The small molecule below binds the protein below.
Small molecule (SMILES): CC(=O)N[C@@H]1[C@@H](O)[C@H](O)[C@@H](CO)O[C@H]1O

Sequence of chain 1.K:
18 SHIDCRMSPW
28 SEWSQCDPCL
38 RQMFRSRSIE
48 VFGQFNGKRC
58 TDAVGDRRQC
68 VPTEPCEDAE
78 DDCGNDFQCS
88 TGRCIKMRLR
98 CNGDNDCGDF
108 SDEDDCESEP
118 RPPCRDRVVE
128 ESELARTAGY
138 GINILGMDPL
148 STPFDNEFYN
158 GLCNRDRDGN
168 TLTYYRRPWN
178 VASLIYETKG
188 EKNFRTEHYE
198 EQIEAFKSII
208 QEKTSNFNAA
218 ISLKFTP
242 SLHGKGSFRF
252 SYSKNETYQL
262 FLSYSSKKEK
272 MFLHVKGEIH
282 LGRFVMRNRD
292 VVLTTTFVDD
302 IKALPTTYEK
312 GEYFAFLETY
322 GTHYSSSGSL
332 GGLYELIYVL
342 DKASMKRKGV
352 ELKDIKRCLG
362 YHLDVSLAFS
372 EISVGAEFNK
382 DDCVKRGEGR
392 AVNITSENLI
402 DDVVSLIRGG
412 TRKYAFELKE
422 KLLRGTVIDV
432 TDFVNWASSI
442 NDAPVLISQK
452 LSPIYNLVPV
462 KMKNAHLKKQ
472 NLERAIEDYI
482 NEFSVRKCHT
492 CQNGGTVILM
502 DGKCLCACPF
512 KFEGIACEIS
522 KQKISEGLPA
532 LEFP

Binding-site contacts:
Ligand atom C8 contacts residue ASN256 of chain 1.K at 4.5 Å.
Ligand atom O6 contacts residue LYS357 of chain 1.K at 3.1 Å (salt-bridge).
Ligand atom C5 contacts residue ASN256 of chain 1.K at 3.6 Å.
Ligand atom C6 contacts residue ASP355 of chain 1.K at 3.1 Å.
Ligand atom C4 contacts residue ASN256 of chain 1.K at 4.2 Å.
Ligand atom O5 contacts residue LYS357 of chain 1.K at 3.3 Å.
Ligand atom C3 contacts residue THR258 of chain 1.K at 4.4 Å.
Ligand atom O6 contacts residue ASP355 of chain 1.K at 4.4 Å.
Ligand atom C1 contacts residue LYS357 of chain 1.K at 4.2 Å.
Ligand atom N2 contacts residue ASN256 of chain 1.K at 2.9 Å (h-bond).
Ligand atom C8 contacts residue THR211 of chain 1.K at 3.7 Å.
Ligand atom O5 contacts residue ASP355 of chain 1.K at 3.9 Å.
Ligand atom C2 contacts residue ASN256 of chain 1.K at 2.5 Å.
Ligand atom C3 contacts residue ASN256 of chain 1.K at 3.8 Å.
Ligand atom C6 contacts residue LYS357 of chain 1.K at 3.6 Å.
Ligand atom C5 contacts residue LYS357 of chain 1.K at 4.2 Å.
Ligand atom C5 contacts residue ASP355 of chain 1.K at 3.6 Å.
Ligand atom O5 contacts residue ASN256 of chain 1.K at 2.4 Å (h-bond).
Ligand atom C7 contacts residue ASN256 of chain 1.K at 4.0 Å.
Ligand atom C1 contacts residue ASN256 of chain 1.K at 1.4 Å.